Binding-site contacts:
Ligand atom C14 contacts residue LYS73 of chain 1.B at 3.9 Å.
Ligand atom C10 contacts residue GLU171 of chain 1.B at 3.3 Å.
Ligand atom N3 contacts residue PHE55 of chain 1.B at 3.4 Å.
Ligand atom C5 contacts residue LEU174 of chain 1.B at 3.9 Å (hydrophobic).
Ligand atom CL2 contacts residue THR52 of chain 1.B at 3.7 Å.
Ligand atom CL2 contacts residue GLY53 of chain 1.B at 3.6 Å.
Ligand atom N1 contacts residue ALA71 of chain 1.B at 3.4 Å.
Ligand atom C16 contacts residue GLY53 of chain 1.B at 3.7 Å.
Ligand atom O1 contacts residue LYS73 of chain 1.B at 3.1 Å (salt-bridge).
Ligand atom O2 contacts residue VAL58 of chain 1.B at 3.6 Å.
Ligand atom C16 contacts residue PHE55 of chain 1.B at 3.8 Å (hydrophobic).
Ligand atom CL1 contacts residue TYR123 of chain 1.B at 3.8 Å.
Ligand atom C5 contacts residue THR184 of chain 1.B at 3.7 Å.
Ligand atom N3 contacts residue SER54 of chain 1.B at 3.7 Å.
Ligand atom C1 contacts residue ALA71 of chain 1.B at 3.4 Å (hydrophobic).
Ligand atom C3 contacts residue VAL124 of chain 1.B at 3.8 Å (hydrophobic).
Ligand atom C3 contacts residue VAL105 of chain 1.B at 3.8 Å (hydrophobic).
Ligand atom CL1 contacts residue VAL124 of chain 1.B at 3.4 Å.
Ligand atom C2 contacts residue ALA71 of chain 1.B at 3.9 Å (hydrophobic).
Ligand atom C2 contacts residue LEU174 of chain 1.B at 3.6 Å (hydrophobic).
Ligand atom C5 contacts residue MET121 of chain 1.B at 3.9 Å (hydrophobic).
Ligand atom C4 contacts residue LEU174 of chain 1.B at 3.6 Å (hydrophobic).
Ligand atom C11 contacts residue GLU128 of chain 1.B at 3.7 Å.
Ligand atom N3 contacts residue GLY53 of chain 1.B at 3.4 Å.
Ligand atom CL1 contacts residue PHE328 of chain 1.B at 3.5 Å.
Ligand atom CL2 contacts residue VAL58 of chain 1.B at 3.7 Å.
Ligand atom C3 contacts residue ALA71 of chain 1.B at 3.8 Å (hydrophobic).
Ligand atom C10 contacts residue ASN172 of chain 1.B at 3.5 Å.
Ligand atom C19 contacts residue ASP185 of chain 1.B at 3.9 Å.
Ligand atom N2 contacts residue ASP185 of chain 1.B at 2.8 Å (salt-bridge).
Ligand atom N1 contacts residue VAL124 of chain 1.B at 3.1 Å (h-bond).
Ligand atom C5 contacts residue VAL105 of chain 1.B at 3.8 Å (hydrophobic).
Ligand atom C7 contacts residue THR184 of chain 1.B at 3.9 Å.
Ligand atom N1 contacts residue GLU122 of chain 1.B at 3.5 Å (salt-bridge).
Ligand atom N3 contacts residue GLY56 of chain 1.B at 3.2 Å (h-bond).
Ligand atom C3 contacts residue GLU122 of chain 1.B at 3.1 Å.
Ligand atom C8 contacts residue ASP185 of chain 1.B at 3.7 Å.
Ligand atom C10 contacts residue ASP185 of chain 1.B at 3.7 Å.
Ligand atom C1 contacts residue LEU174 of chain 1.B at 3.8 Å (hydrophobic).
Ligand atom C22 contacts residue LEU50 of chain 1.B at 3.9 Å (hydrophobic).

Sequence of chain 1.B:
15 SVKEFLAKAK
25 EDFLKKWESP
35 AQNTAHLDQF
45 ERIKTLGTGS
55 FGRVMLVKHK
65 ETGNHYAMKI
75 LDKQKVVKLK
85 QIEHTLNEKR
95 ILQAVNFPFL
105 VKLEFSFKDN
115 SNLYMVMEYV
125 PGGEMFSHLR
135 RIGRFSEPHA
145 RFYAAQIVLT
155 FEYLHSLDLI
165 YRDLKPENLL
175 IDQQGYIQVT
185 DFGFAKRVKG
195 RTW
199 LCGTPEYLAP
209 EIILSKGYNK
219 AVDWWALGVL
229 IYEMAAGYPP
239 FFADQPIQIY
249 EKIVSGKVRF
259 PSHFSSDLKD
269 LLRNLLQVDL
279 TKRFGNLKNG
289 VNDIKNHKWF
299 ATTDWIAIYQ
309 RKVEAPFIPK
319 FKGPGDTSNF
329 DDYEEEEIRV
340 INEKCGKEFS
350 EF

This small molecule binds to this protein.
Small molecule (SMILES): COc1cc2c(Cl)nccc2cc1C(=O)N[C@@H](c1ccc(C#N)c(Cl)c1)[C@H]1C[C@H](O)CN1